Binding-site contacts:
Ligand atom C03 contacts residue HIS164 of chain 1.A at 3.9 Å.
Ligand atom O14 contacts residue ASN142 of chain 1.A at 3.8 Å.
Ligand atom C04 contacts residue MET49 of chain 1.A at 3.5 Å (hydrophobic).
Ligand atom N08 contacts residue GLN189 of chain 1.A at 4.1 Å.
Ligand atom N18 contacts residue HIS164 of chain 1.A at 3.4 Å (h-bond).
Ligand atom C06 contacts residue GLN189 of chain 1.A at 4.3 Å.
Ligand atom N18 contacts residue HIS41 of chain 1.A at 3.1 Å (h-bond).
Ligand atom C04 contacts residue HIS164 of chain 1.A at 3.9 Å.
Ligand atom C17 contacts residue MET49 of chain 1.A at 3.8 Å (hydrophobic).
Ligand atom N11 contacts residue ASN142 of chain 1.A at 4.5 Å.
Ligand atom C01 contacts residue MET165 of chain 1.A at 4.4 Å (hydrophobic).
Ligand atom C02 contacts residue MET165 of chain 1.A at 3.5 Å (hydrophobic).
Ligand atom N18 contacts residue PHE181 of chain 1.A at 4.3 Å.
Ligand atom C01 contacts residue MET49 of chain 1.A at 3.9 Å (hydrophobic).
Ligand atom C01 contacts residue GLN189 of chain 1.A at 3.8 Å.
Ligand atom C03 contacts residue MET165 of chain 1.A at 4.2 Å (hydrophobic).
Ligand atom O10 contacts residue GLU166 of chain 1.A at 4.4 Å.
Ligand atom C17 contacts residue ARG188 of chain 1.A at 4.5 Å.
Ligand atom N18 contacts residue MET165 of chain 1.A at 3.8 Å.
Ligand atom C02 contacts residue ARG188 of chain 1.A at 3.9 Å.
Ligand atom C17 contacts residue HIS41 of chain 1.A at 3.3 Å.
Ligand atom C03 contacts residue MET49 of chain 1.A at 3.3 Å (hydrophobic).
Ligand atom C04 contacts residue HIS41 of chain 1.A at 3.7 Å.
Ligand atom C06 contacts residue MET49 of chain 1.A at 4.1 Å (hydrophobic).
Ligand atom C02 contacts residue ASP187 of chain 1.A at 4.5 Å.
Ligand atom C02 contacts residue MET49 of chain 1.A at 3.5 Å (hydrophobic).
Ligand atom C07 contacts residue GLN189 of chain 1.A at 3.4 Å.
Ligand atom C17 contacts residue MET165 of chain 1.A at 3.8 Å (hydrophobic).
Ligand atom C05 contacts residue MET49 of chain 1.A at 3.9 Å (hydrophobic).
Ligand atom C17 contacts residue ASP187 of chain 1.A at 3.8 Å.
Ligand atom N18 contacts residue ASP187 of chain 1.A at 3.1 Å.
Ligand atom C03 contacts residue HIS41 of chain 1.A at 4.0 Å.
Ligand atom C01 contacts residue ARG188 of chain 1.A at 4.1 Å.
Ligand atom C02 contacts residue GLN189 of chain 1.A at 4.1 Å.
Ligand atom C13 contacts residue ASN142 of chain 1.A at 3.7 Å.
Ligand atom C15 contacts residue ASN142 of chain 1.A at 3.7 Å.
Ligand atom C17 contacts residue HIS164 of chain 1.A at 3.4 Å.
Ligand atom C16 contacts residue ASN142 of chain 1.A at 4.5 Å.
Ligand atom N18 contacts residue MET49 of chain 1.A at 4.5 Å.

Sequence of chain 1.A:
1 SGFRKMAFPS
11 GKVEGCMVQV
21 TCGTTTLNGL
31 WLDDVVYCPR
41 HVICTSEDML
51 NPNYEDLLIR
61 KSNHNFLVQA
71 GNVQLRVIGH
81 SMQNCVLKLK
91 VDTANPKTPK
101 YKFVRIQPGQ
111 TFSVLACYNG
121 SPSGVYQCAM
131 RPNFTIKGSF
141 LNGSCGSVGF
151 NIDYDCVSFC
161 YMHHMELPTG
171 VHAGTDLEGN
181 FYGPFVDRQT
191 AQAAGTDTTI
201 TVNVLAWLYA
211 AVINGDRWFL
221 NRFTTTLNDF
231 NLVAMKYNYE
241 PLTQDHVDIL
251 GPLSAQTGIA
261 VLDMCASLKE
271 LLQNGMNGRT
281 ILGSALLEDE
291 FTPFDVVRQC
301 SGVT

A protein and the small-molecule ligand that binds it are described below.
Small molecule (SMILES): N#Cc1ccc(CNC(=O)N2CCOCC2)cc1